Binding-site contacts:
Ligand atom O5 contacts residue GLU45 of chain 1.A at 2.9 Å (salt-bridge).
Ligand atom Y1 contacts residue GLU42 of chain 1.A at 2.5 Å.
Ligand atom C8 contacts residue GLU42 of chain 1.A at 4.5 Å.
Ligand atom O5 contacts residue ARG41 of chain 1.A at 3.2 Å (salt-bridge).
Ligand atom O1 contacts residue GLU42 of chain 1.A at 2.9 Å (salt-bridge).
Ligand atom O5 contacts residue GLU42 of chain 1.A at 3.1 Å (salt-bridge).
Ligand atom O1 contacts residue ARG41 of chain 1.A at 4.2 Å.
Ligand atom O2 contacts residue GLU42 of chain 1.A at 3.5 Å (salt-bridge).
Ligand atom C6 contacts residue GLU45 of chain 1.A at 4.3 Å.
Ligand atom C8 contacts residue GLU45 of chain 1.A at 3.4 Å.
Ligand atom C2 contacts residue GLU42 of chain 1.A at 4.2 Å.
Ligand atom O4 contacts residue GLU45 of chain 1.A at 2.9 Å (salt-bridge).
Ligand atom C8 contacts residue ARG41 of chain 1.A at 4.2 Å.
Ligand atom Y1 contacts residue GLU45 of chain 1.A at 2.4 Å.

Sequence of chain 1.A:
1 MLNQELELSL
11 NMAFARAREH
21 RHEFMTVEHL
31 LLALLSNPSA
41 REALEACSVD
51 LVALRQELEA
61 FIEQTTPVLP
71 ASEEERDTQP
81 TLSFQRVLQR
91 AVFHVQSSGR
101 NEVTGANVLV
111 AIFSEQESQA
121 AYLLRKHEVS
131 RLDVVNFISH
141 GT

This protein binds this small molecule.
Small molecule (SMILES): OCC12CO->[Y]34(<-OCCN->31CCO->4)<-OC2